Sequence of chain 38.B:
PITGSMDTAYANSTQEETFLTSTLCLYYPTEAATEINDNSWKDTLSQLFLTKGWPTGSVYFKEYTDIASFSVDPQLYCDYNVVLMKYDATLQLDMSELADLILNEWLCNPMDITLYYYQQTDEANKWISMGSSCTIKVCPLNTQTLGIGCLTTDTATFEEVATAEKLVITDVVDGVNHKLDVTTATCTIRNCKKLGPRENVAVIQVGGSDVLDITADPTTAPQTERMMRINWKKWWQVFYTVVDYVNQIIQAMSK

This small molecule binds to this protein.
Small molecule (SMILES): CC(=O)N[C@H]1[C@H](O[C@H]2[C@H](O)[C@@H](NC(C)=O)CO[C@@H]2CO)O[C@H](CO)[C@@H](O)[C@@H]1O

Binding-site contacts:
Ligand atom N2 contacts residue ASN12 of chain 38.B at 3.8 Å.
Ligand atom C2 contacts residue ASN12 of chain 38.B at 3.2 Å.
Ligand atom O5 contacts residue ASN12 of chain 38.B at 2.7 Å (h-bond).
Ligand atom C5 contacts residue ASN12 of chain 38.B at 4.1 Å.
Ligand atom O7 contacts residue ASN12 of chain 38.B at 3.7 Å.
Ligand atom C1 contacts residue ASN12 of chain 38.B at 2.2 Å.
Ligand atom C7 contacts residue ASN12 of chain 38.B at 3.9 Å.